Sequence of chain 37.A:
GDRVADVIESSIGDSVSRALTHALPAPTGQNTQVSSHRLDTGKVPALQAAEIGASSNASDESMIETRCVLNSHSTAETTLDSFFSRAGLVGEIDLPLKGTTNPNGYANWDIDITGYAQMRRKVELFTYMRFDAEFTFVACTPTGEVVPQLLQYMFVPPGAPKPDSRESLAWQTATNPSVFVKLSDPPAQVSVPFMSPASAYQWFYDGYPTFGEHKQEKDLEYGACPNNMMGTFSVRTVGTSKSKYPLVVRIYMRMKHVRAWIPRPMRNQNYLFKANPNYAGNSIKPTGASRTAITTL

Binding-site contacts:
Ligand atom CAL contacts residue ILE111 of chain 37.A at 3.5 Å (hydrophobic).
Ligand atom CAK contacts residue PHE155 of chain 37.A at 3.5 Å (hydrophobic).
Ligand atom CAP contacts residue TYR201 of chain 37.A at 3.5 Å (hydrophobic).
Ligand atom CAT contacts residue TRP203 of chain 37.A at 3.4 Å (hydrophobic).
Ligand atom CAG contacts residue TRP203 of chain 37.A at 3.9 Å (hydrophobic).
Ligand atom CAV contacts residue MET195 of chain 37.A at 3.9 Å (hydrophobic).
Ligand atom CAE contacts residue ASP112 of chain 37.A at 3.6 Å.
Ligand atom NAZ contacts residue ASN228 of chain 37.A at 3.9 Å.
Ligand atom CAG contacts residue ASP112 of chain 37.A at 3.5 Å.
Ligand atom CAJ contacts residue PHE135 of chain 37.A at 3.8 Å (hydrophobic).
Ligand atom CAQ contacts residue ASN228 of chain 37.A at 3.6 Å.
Ligand atom CAL contacts residue PHE135 of chain 37.A at 3.7 Å (hydrophobic).
Ligand atom NAY contacts residue TRP203 of chain 37.A at 3.7 Å.
Ligand atom CAE contacts residue THR114 of chain 37.A at 3.5 Å.
Ligand atom CAM contacts residue MET195 of chain 37.A at 4.0 Å (hydrophobic).
Ligand atom CAX contacts residue ILE111 of chain 37.A at 3.9 Å (hydrophobic).
Ligand atom CAI contacts residue PHE155 of chain 37.A at 3.5 Å (hydrophobic).
Ligand atom CAF contacts residue ASN228 of chain 37.A at 3.2 Å.
Ligand atom CAW contacts residue TRP203 of chain 37.A at 3.4 Å (hydrophobic).
Ligand atom CAV contacts residue VAL192 of chain 37.A at 3.9 Å (hydrophobic).
Ligand atom CAA contacts residue PHE135 of chain 37.A at 3.8 Å (hydrophobic).
Ligand atom OAS contacts residue MET195 of chain 37.A at 3.1 Å.
Ligand atom OAB contacts residue TRP203 of chain 37.A at 3.7 Å.
Ligand atom CAH contacts residue VAL192 of chain 37.A at 3.9 Å (hydrophobic).
Ligand atom CAI contacts residue ILE24 of chain 37.C at 3.7 Å (hydrophobic).
Ligand atom NAZ contacts residue TRP203 of chain 37.A at 3.2 Å.
Ligand atom CAV contacts residue ILE111 of chain 37.A at 3.9 Å (hydrophobic).
Ligand atom CAK contacts residue MET195 of chain 37.A at 3.8 Å (hydrophobic).
Ligand atom CAQ contacts residue TYR201 of chain 37.A at 3.7 Å (hydrophobic).
Ligand atom OAB contacts residue ASP112 of chain 37.A at 3.6 Å.
Ligand atom CAD contacts residue ASN228 of chain 37.A at 3.5 Å.
Ligand atom CAF contacts residue GLN202 of chain 37.A at 3.6 Å.
Ligand atom CAF contacts residue TRP203 of chain 37.A at 3.6 Å (hydrophobic).
Ligand atom CAQ contacts residue TRP203 of chain 37.A at 3.4 Å (hydrophobic).
Ligand atom OAS contacts residue VAL192 of chain 37.A at 3.9 Å.
Ligand atom CAM contacts residue ILE111 of chain 37.A at 3.6 Å (hydrophobic).
Ligand atom CAW contacts residue ASN228 of chain 37.A at 3.7 Å.
Ligand atom CAG contacts residue THR114 of chain 37.A at 3.9 Å.
Ligand atom OAB contacts residue ILE113 of chain 37.A at 3.3 Å (h-bond).
Ligand atom CAD contacts residue GLN202 of chain 37.A at 3.6 Å.

This small molecule binds to this protein.
Small molecule (SMILES): C[C@H](CCOc1ccc(I)cc1)CCN1CCN(c2ccncc2)C1=O

Sequence of chain 37.C:
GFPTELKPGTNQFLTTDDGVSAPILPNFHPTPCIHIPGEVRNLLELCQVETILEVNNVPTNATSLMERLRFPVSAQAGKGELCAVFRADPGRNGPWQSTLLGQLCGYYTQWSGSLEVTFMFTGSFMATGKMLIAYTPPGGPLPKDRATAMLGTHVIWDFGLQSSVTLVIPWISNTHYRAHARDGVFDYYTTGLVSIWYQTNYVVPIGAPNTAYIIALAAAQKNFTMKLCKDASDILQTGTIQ